Sequence of chain 1.B:
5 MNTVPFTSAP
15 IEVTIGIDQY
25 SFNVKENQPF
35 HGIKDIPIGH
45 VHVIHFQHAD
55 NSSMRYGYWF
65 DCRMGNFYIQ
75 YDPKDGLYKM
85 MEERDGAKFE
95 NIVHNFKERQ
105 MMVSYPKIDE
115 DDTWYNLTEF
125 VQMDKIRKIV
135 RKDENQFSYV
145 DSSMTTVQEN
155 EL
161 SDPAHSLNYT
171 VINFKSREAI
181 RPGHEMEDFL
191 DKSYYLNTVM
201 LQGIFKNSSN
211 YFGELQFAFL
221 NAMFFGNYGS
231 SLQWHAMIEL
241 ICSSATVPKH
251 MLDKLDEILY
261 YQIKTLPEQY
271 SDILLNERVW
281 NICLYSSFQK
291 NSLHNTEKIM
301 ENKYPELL

This small molecule binds to this protein.
Small molecule (SMILES): CSc1nc(N)nc(-c2csc(C)n2)n1

Binding-site contacts:
Ligand atom C5 contacts residue ASN210 of chain 1.B at 3.5 Å.
Ligand atom C contacts residue ILE204 of chain 1.B at 3.2 Å (hydrophobic).
Ligand atom C6 contacts residue GLU214 of chain 1.B at 3.6 Å.
Ligand atom C5 contacts residue PHE124 of chain 1.B at 3.9 Å (hydrophobic).
Ligand atom N2 contacts residue GLY213 of chain 1.B at 3.5 Å.
Ligand atom S1 contacts residue GLY213 of chain 1.B at 4.0 Å.
Ligand atom N contacts residue ASN210 of chain 1.B at 3.7 Å.
Ligand atom C6 contacts residue GLY213 of chain 1.B at 3.8 Å.
Ligand atom C2 contacts residue LYS129 of chain 1.B at 3.9 Å.
Ligand atom N4 contacts residue GLN126 of chain 1.B at 3.7 Å.
Ligand atom N4 contacts residue ASN210 of chain 1.B at 3.0 Å (h-bond).
Ligand atom C3 contacts residue PHE205 of chain 1.B at 3.7 Å (hydrophobic).
Ligand atom C7 contacts residue GLY213 of chain 1.B at 3.4 Å.
Ligand atom N2 contacts residue GLU214 of chain 1.B at 3.7 Å.
Ligand atom S contacts residue ILE204 of chain 1.B at 3.7 Å.
Ligand atom C7 contacts residue ILE130 of chain 1.B at 3.8 Å (hydrophobic).
Ligand atom N3 contacts residue GLU214 of chain 1.B at 3.9 Å.
Ligand atom C5 contacts residue GLY213 of chain 1.B at 3.9 Å.
Ligand atom N3 contacts residue LYS129 of chain 1.B at 3.7 Å.
Ligand atom C4 contacts residue ASN210 of chain 1.B at 3.8 Å.
Ligand atom C6 contacts residue LYS129 of chain 1.B at 3.6 Å.
Ligand atom C7 contacts residue VAL125 of chain 1.B at 3.8 Å (hydrophobic).
Ligand atom C contacts residue LYS129 of chain 1.B at 3.8 Å.
Ligand atom N1 contacts residue ASN210 of chain 1.B at 3.1 Å (h-bond).
Ligand atom N1 contacts residue LYS129 of chain 1.B at 3.4 Å (salt-bridge).
Ligand atom C3 contacts residue GLU214 of chain 1.B at 3.6 Å.
Ligand atom S contacts residue PHE205 of chain 1.B at 3.8 Å.
Ligand atom C1 contacts residue LYS129 of chain 1.B at 3.8 Å.
Ligand atom C1 contacts residue ILE204 of chain 1.B at 3.8 Å (hydrophobic).
Ligand atom S1 contacts residue GLU214 of chain 1.B at 3.8 Å.
Ligand atom C contacts residue PHE205 of chain 1.B at 3.2 Å (hydrophobic).
Ligand atom N2 contacts residue PHE124 of chain 1.B at 3.9 Å.
Ligand atom C7 contacts residue PHE217 of chain 1.B at 3.7 Å (hydrophobic).
Ligand atom N4 contacts residue GLY213 of chain 1.B at 3.9 Å.
Ligand atom N2 contacts residue LYS129 of chain 1.B at 3.7 Å.
Ligand atom N4 contacts residue PHE124 of chain 1.B at 3.0 Å (h-bond).
Ligand atom C5 contacts residue LYS129 of chain 1.B at 3.9 Å.
Ligand atom C4 contacts residue LYS129 of chain 1.B at 3.9 Å.
Ligand atom N contacts residue LYS129 of chain 1.B at 3.0 Å (salt-bridge).
Ligand atom C1 contacts residue PHE205 of chain 1.B at 3.8 Å (hydrophobic).